This protein binds this small molecule.
Small molecule (SMILES): CCS(=O)(=O)O

Sequence of chain 1.F:
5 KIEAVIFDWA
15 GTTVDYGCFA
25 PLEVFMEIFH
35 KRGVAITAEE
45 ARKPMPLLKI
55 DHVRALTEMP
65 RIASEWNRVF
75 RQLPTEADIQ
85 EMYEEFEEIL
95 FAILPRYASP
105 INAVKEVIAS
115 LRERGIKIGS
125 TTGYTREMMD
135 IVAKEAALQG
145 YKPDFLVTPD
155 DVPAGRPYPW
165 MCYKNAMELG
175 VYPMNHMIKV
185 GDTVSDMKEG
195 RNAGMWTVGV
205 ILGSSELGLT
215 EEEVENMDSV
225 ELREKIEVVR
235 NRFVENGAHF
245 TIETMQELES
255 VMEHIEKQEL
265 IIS

Binding-site contacts:
Ligand atom C2 contacts residue TYR128 of chain 1.F at 4.0 Å (hydrophobic).
Ligand atom O1 contacts residue TYR128 of chain 1.F at 3.5 Å (h-bond).
Ligand atom S contacts residue ALA14 of chain 1.F at 3.9 Å.
Ligand atom O2 contacts residue MG1 of chain 1.Q at 2.8 Å.
Ligand atom O3 contacts residue GLY127 of chain 1.F at 3.4 Å (h-bond).
Ligand atom O3 contacts residue ASP12 of chain 1.F at 3.5 Å (salt-bridge).
Ligand atom S contacts residue GLY127 of chain 1.F at 3.6 Å.
Ligand atom S contacts residue THR126 of chain 1.F at 4.0 Å.
Ligand atom O3 contacts residue ARG160 of chain 1.F at 2.8 Å (salt-bridge).
Ligand atom S contacts residue MG1 of chain 1.Q at 3.6 Å.
Ligand atom O1 contacts residue GLY127 of chain 1.F at 2.8 Å (h-bond).
Ligand atom O1 contacts residue ALA14 of chain 1.F at 4.3 Å.
Ligand atom O3 contacts residue THR126 of chain 1.F at 4.3 Å.
Ligand atom C2 contacts residue ALA14 of chain 1.F at 3.6 Å (hydrophobic).
Ligand atom O2 contacts residue ALA14 of chain 1.F at 2.7 Å (h-bond).
Ligand atom O1 contacts residue THR126 of chain 1.F at 2.6 Å (h-bond).
Ligand atom O3 contacts residue MG1 of chain 1.Q at 3.6 Å.
Ligand atom O2 contacts residue ASP12 of chain 1.F at 3.2 Å (salt-bridge).
Ligand atom C1 contacts residue ALA14 of chain 1.F at 3.6 Å (hydrophobic).
Ligand atom O2 contacts residue TRP13 of chain 1.F at 3.8 Å.
Ligand atom C1 contacts residue MG1 of chain 1.Q at 3.6 Å.
Ligand atom S contacts residue ASP12 of chain 1.F at 4.0 Å.
Ligand atom O1 contacts residue ASP12 of chain 1.F at 4.5 Å.
Ligand atom S contacts residue ARG160 of chain 1.F at 4.1 Å.
Ligand atom O1 contacts residue ARG160 of chain 1.F at 4.5 Å.
Ligand atom O1 contacts residue TRP13 of chain 1.F at 4.3 Å.
Ligand atom C1 contacts residue CYS22 of chain 1.F at 3.5 Å (hydrophobic).
Ligand atom C2 contacts residue MG1 of chain 1.Q at 4.0 Å.